Sequence of chain 1.A:
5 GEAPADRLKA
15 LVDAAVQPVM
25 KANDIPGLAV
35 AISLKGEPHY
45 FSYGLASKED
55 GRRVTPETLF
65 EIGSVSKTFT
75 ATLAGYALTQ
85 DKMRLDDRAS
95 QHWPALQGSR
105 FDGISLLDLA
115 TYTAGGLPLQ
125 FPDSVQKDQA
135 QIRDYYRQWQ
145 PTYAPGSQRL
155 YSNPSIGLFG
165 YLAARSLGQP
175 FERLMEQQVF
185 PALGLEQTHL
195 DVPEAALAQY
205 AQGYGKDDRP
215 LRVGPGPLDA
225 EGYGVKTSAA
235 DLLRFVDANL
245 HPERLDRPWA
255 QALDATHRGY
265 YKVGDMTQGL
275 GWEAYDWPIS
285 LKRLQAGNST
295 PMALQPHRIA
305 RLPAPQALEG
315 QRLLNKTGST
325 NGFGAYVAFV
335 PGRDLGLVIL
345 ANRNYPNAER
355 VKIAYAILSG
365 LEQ

This small molecule binds to this protein.
Small molecule (SMILES): OCCOB(O)c1ccccc1

Binding-site contacts:
Ligand atom O7 contacts residue GLY322 of chain 1.A at 3.7 Å.
Ligand atom C11 contacts residue SER323 of chain 1.A at 3.9 Å.
Ligand atom B3 contacts residue LYS71 of chain 1.A at 3.9 Å.
Ligand atom C8 contacts residue ASN157 of chain 1.A at 3.9 Å.
Ligand atom B3 contacts residue SER68 of chain 1.A at 1.4 Å.
Ligand atom C4 contacts residue SER68 of chain 1.A at 3.2 Å.
Ligand atom C5 contacts residue TYR227 of chain 1.A at 3.5 Å (hydrophobic).
Ligand atom C2 contacts residue LYS71 of chain 1.A at 4.3 Å.
Ligand atom C10 contacts residue SER323 of chain 1.A at 4.2 Å.
Ligand atom C1 contacts residue SER323 of chain 1.A at 4.2 Å.
Ligand atom C4 contacts residue LYS71 of chain 1.A at 3.9 Å.
Ligand atom C9 contacts residue LEU123 of chain 1.A at 4.3 Å (hydrophobic).
Ligand atom C8 contacts residue GLN124 of chain 1.A at 4.3 Å.
Ligand atom C1 contacts residue LYS71 of chain 1.A at 3.8 Å.
Ligand atom C11 contacts residue THR321 of chain 1.A at 3.4 Å.
Ligand atom O7 contacts residue SER68 of chain 1.A at 2.4 Å (h-bond).
Ligand atom B3 contacts residue TYR155 of chain 1.A at 3.5 Å.
Ligand atom O6 contacts residue SER68 of chain 1.A at 2.2 Å (h-bond).
Ligand atom C9 contacts residue ASN157 of chain 1.A at 3.9 Å.
Ligand atom C11 contacts residue TYR155 of chain 1.A at 4.1 Å (hydrophobic).
Ligand atom C10 contacts residue TYR155 of chain 1.A at 3.6 Å (hydrophobic).
Ligand atom C4 contacts residue LEU123 of chain 1.A at 4.2 Å (hydrophobic).
Ligand atom C10 contacts residue SER68 of chain 1.A at 3.6 Å.
Ligand atom C1 contacts residue SER68 of chain 1.A at 2.4 Å.
Ligand atom C4 contacts residue TYR155 of chain 1.A at 3.9 Å (hydrophobic).
Ligand atom C2 contacts residue SER323 of chain 1.A at 3.8 Å.
Ligand atom O7 contacts residue SER323 of chain 1.A at 2.8 Å (h-bond).
Ligand atom B3 contacts residue SER323 of chain 1.A at 4.0 Å.
Ligand atom O12 contacts residue LYS320 of chain 1.A at 3.4 Å (salt-bridge).
Ligand atom C2 contacts residue SER68 of chain 1.A at 3.3 Å.
Ligand atom O6 contacts residue TYR155 of chain 1.A at 2.6 Å (h-bond).
Ligand atom O12 contacts residue EDO1 of chain 1.C at 3.7 Å.
Ligand atom O12 contacts residue THR321 of chain 1.A at 2.7 Å (h-bond).
Ligand atom C1 contacts residue TYR155 of chain 1.A at 4.3 Å (hydrophobic).
Ligand atom O12 contacts residue TYR155 of chain 1.A at 3.5 Å (h-bond).
Ligand atom C9 contacts residue GLN124 of chain 1.A at 4.0 Å.
Ligand atom C11 contacts residue GLY322 of chain 1.A at 3.9 Å.
Ligand atom C8 contacts residue LEU123 of chain 1.A at 3.8 Å (hydrophobic).
Ligand atom O7 contacts residue GLY67 of chain 1.A at 3.8 Å.
Ligand atom C2 contacts residue TYR227 of chain 1.A at 3.9 Å (hydrophobic).